A small-molecule ligand and the protein it binds are described below.
Small molecule (SMILES): CC(=O)N[C@@H]1[C@@H](O)[C@H](O)[C@@H](CO)O[C@H]1O

Binding-site contacts:
Ligand atom O6 contacts residue THR116 of chain 44.D at 3.2 Å (h-bond).
Ligand atom O6 contacts residue LYS115 of chain 44.D at 3.5 Å (salt-bridge).
Ligand atom C8 contacts residue ASN259 of chain 44.E at 4.4 Å.
Ligand atom O5 contacts residue ASN259 of chain 44.E at 2.3 Å (h-bond).
Ligand atom O7 contacts residue ASN259 of chain 44.E at 2.7 Å (h-bond).
Ligand atom N2 contacts residue ASN259 of chain 44.E at 3.0 Å (h-bond).
Ligand atom C4 contacts residue ASN259 of chain 44.E at 4.1 Å.
Ligand atom C1 contacts residue ASN259 of chain 44.E at 1.4 Å.
Ligand atom C3 contacts residue ASN259 of chain 44.E at 3.7 Å.
Ligand atom C5 contacts residue ASN259 of chain 44.E at 3.6 Å.
Ligand atom C7 contacts residue ASN259 of chain 44.E at 3.1 Å.
Ligand atom C2 contacts residue ASN259 of chain 44.E at 2.4 Å.
Ligand atom O7 contacts residue LYS181 of chain 44.D at 4.3 Å.
Ligand atom C6 contacts residue LYS115 of chain 44.D at 4.3 Å.
Ligand atom O7 contacts residue GLU117 of chain 44.D at 4.3 Å.
Ligand atom O5 contacts residue THR116 of chain 44.D at 3.8 Å.
Ligand atom O6 contacts residue ASN259 of chain 44.E at 4.4 Å.
Ligand atom C6 contacts residue THR116 of chain 44.D at 4.5 Å.

Sequence of chain 44.E:
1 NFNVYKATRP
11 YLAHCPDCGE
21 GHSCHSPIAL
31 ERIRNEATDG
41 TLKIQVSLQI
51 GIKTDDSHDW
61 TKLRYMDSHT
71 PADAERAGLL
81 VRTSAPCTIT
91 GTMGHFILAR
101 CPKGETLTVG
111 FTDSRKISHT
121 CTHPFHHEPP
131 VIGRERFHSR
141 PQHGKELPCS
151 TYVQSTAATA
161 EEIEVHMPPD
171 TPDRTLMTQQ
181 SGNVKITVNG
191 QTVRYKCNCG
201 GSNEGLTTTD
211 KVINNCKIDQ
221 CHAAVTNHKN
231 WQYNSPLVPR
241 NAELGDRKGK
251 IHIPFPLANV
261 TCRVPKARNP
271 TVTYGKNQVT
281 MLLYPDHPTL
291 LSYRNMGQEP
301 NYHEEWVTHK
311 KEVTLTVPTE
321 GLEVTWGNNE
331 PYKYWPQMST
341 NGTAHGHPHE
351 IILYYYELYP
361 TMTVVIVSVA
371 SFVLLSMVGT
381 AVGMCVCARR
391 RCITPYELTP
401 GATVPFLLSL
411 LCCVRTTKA

Sequence of chain 44.D:
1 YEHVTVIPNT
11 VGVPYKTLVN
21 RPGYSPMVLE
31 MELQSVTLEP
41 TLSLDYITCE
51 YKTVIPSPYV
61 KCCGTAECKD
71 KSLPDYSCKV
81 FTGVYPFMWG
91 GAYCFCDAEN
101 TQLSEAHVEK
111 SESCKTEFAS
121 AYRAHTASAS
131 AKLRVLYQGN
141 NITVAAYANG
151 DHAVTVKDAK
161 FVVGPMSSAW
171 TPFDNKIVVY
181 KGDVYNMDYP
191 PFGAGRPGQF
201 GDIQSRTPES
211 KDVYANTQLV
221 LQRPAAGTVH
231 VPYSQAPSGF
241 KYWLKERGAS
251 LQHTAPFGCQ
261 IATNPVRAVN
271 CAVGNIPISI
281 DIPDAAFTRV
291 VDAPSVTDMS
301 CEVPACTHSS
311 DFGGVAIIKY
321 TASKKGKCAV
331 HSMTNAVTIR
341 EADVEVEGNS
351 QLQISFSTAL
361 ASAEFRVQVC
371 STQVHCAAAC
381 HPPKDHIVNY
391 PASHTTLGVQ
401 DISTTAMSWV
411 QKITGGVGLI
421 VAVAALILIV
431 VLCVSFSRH